This small molecule binds to this protein.
Small molecule (SMILES): O=S(=O)(O)c1cc(N=C=S)ccc1/C=C/c1ccc(N=C=S)cc1S(=O)(=O)O

Sequence of chain 3.A:
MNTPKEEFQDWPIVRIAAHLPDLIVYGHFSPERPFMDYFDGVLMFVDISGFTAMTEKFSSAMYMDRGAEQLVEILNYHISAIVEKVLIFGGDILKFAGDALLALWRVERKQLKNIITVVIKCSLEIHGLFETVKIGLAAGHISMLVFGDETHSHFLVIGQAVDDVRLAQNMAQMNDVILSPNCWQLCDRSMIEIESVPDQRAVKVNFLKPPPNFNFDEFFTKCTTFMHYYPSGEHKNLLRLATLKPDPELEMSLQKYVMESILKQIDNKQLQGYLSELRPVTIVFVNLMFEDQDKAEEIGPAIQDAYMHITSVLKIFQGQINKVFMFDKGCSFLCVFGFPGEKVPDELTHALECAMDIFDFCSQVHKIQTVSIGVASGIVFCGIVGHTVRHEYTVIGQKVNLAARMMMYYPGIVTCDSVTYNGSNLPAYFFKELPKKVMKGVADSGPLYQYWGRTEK

Binding-site contacts:
Ligand atom CAQ contacts residue ARG416 of chain 3.A at 3.3 Å.
Ligand atom OAA contacts residue ALA100 of chain 3.A at 3.8 Å.
Ligand atom OAX contacts residue PHE338 of chain 3.A at 3.2 Å.
Ligand atom SAU contacts residue TYR420 of chain 3.A at 3.6 Å.
Ligand atom SBB contacts residue ALA97 of chain 3.A at 3.8 Å.
Ligand atom CAR contacts residue PHE338 of chain 3.A at 3.2 Å (hydrophobic).
Ligand atom OAW contacts residue ASN180 of chain 3.A at 3.6 Å (h-bond).
Ligand atom CAI contacts residue PHE338 of chain 3.A at 3.5 Å (hydrophobic).
Ligand atom SAV contacts residue ASP339 of chain 3.A at 3.8 Å.
Ligand atom OAY contacts residue ASP339 of chain 3.A at 2.9 Å (salt-bridge).
Ligand atom CAP contacts residue MET419 of chain 3.A at 3.8 Å (hydrophobic).
Ligand atom SBB contacts residue LEU102 of chain 3.A at 3.6 Å.
Ligand atom SBB contacts residue LYS95 of chain 3.A at 3.3 Å (salt-bridge).
Ligand atom CAH contacts residue PHE336 of chain 3.A at 3.9 Å (hydrophobic).
Ligand atom CBA contacts residue PHE336 of chain 3.A at 3.8 Å (hydrophobic).
Ligand atom CAT contacts residue MET419 of chain 3.A at 3.4 Å (hydrophobic).
Ligand atom CAH contacts residue ARG176 of chain 3.A at 3.0 Å.
Ligand atom NAZ contacts residue ALA97 of chain 3.A at 3.9 Å.
Ligand atom CAP contacts residue ARG416 of chain 3.A at 3.3 Å.
Ligand atom CAQ contacts residue PHE338 of chain 3.A at 3.8 Å (hydrophobic).
Ligand atom NAS contacts residue MET419 of chain 3.A at 3.5 Å.
Ligand atom CBA contacts residue ALA97 of chain 3.A at 3.5 Å (hydrophobic).
Ligand atom CAF contacts residue ARG176 of chain 3.A at 3.9 Å.
Ligand atom CAN contacts residue PHE338 of chain 3.A at 3.7 Å (hydrophobic).
Ligand atom OAX contacts residue ASP339 of chain 3.A at 2.8 Å (salt-bridge).
Ligand atom CAL contacts residue PHE338 of chain 3.A at 3.6 Å (hydrophobic).
Ligand atom CAK contacts residue PHE338 of chain 3.A at 3.8 Å (hydrophobic).
Ligand atom CBA contacts residue PHE45 of chain 3.A at 3.6 Å (hydrophobic).
Ligand atom SAU contacts residue MET419 of chain 3.A at 3.8 Å.
Ligand atom OAX contacts residue ARG176 of chain 3.A at 3.2 Å (salt-bridge).
Ligand atom NAS contacts residue ARG416 of chain 3.A at 3.5 Å (salt-bridge).
Ligand atom NAZ contacts residue PHE45 of chain 3.A at 3.7 Å.
Ligand atom CAG contacts residue ARG176 of chain 3.A at 3.3 Å.
Ligand atom SBB contacts residue LEU101 of chain 3.A at 3.8 Å.
Ligand atom CAM contacts residue PHE338 of chain 3.A at 3.3 Å (hydrophobic).
Ligand atom CAI contacts residue ARG176 of chain 3.A at 3.4 Å.
Ligand atom OAW contacts residue ARG176 of chain 3.A at 2.9 Å.
Ligand atom NAZ contacts residue PHE336 of chain 3.A at 3.4 Å.
Ligand atom NAZ contacts residue ARG176 of chain 3.A at 3.7 Å.
Ligand atom CAF contacts residue PHE45 of chain 3.A at 3.6 Å (hydrophobic).